Binding-site contacts:
Ligand atom O4 contacts residue VAL296 of chain 4.A at 3.9 Å.
Ligand atom C5 contacts residue TYR72 of chain 4.A at 3.9 Å (hydrophobic).
Ligand atom O8 contacts residue TYR72 of chain 4.A at 4.3 Å.
Ligand atom O1B contacts residue SER89 of chain 4.A at 3.1 Å (h-bond).
Ligand atom O1A contacts residue SER89 of chain 4.A at 3.1 Å (h-bond).
Ligand atom N5 contacts residue TYR72 of chain 4.A at 3.4 Å (h-bond).
Ligand atom C3 contacts residue GLY78 of chain 4.A at 4.0 Å.
Ligand atom C4 contacts residue GLY78 of chain 4.A at 3.4 Å.
Ligand atom C4 contacts residue ASN93 of chain 4.A at 4.2 Å.
Ligand atom C4 contacts residue HIS298 of chain 4.A at 3.2 Å.
Ligand atom C1 contacts residue GLY78 of chain 4.A at 3.7 Å.
Ligand atom C3 contacts residue HIS298 of chain 4.A at 3.6 Å.
Ligand atom C1 contacts residue LYS186 of chain 4.A at 3.9 Å.
Ligand atom O1A contacts residue LYS186 of chain 4.A at 2.8 Å (salt-bridge).
Ligand atom C1 contacts residue SER89 of chain 4.A at 3.5 Å.
Ligand atom C1 contacts residue ARG77 of chain 4.A at 3.6 Å.
Ligand atom C5 contacts residue ASN93 of chain 4.A at 3.6 Å.
Ligand atom C3 contacts residue VAL296 of chain 4.A at 3.7 Å (hydrophobic).
Ligand atom O3 contacts residue GLY78 of chain 4.A at 3.3 Å.
Ligand atom C6 contacts residue ASN93 of chain 4.A at 3.0 Å.
Ligand atom O4 contacts residue HIS298 of chain 4.A at 2.7 Å (h-bond).
Ligand atom C2 contacts residue GLY78 of chain 4.A at 3.9 Å.
Ligand atom C11 contacts residue ASP85 of chain 4.B at 4.0 Å.
Ligand atom O4 contacts residue ILE79 of chain 4.A at 4.0 Å.
Ligand atom O1A contacts residue ARG77 of chain 4.A at 3.2 Å (salt-bridge).
Ligand atom C4 contacts residue TYR72 of chain 4.A at 3.8 Å (hydrophobic).
Ligand atom C6 contacts residue TYR72 of chain 4.A at 4.0 Å (hydrophobic).
Ligand atom O8 contacts residue ARG77 of chain 4.A at 3.2 Å (salt-bridge).
Ligand atom O1B contacts residue ARG77 of chain 4.A at 2.9 Å (salt-bridge).
Ligand atom C3 contacts residue GLY78 of chain 4.A at 3.6 Å.
Ligand atom O1A contacts residue GLY78 of chain 4.A at 3.2 Å (h-bond).
Ligand atom O10 contacts residue THR291 of chain 4.A at 4.3 Å.
Ligand atom O1A contacts residue HIS298 of chain 4.A at 3.9 Å.
Ligand atom O1B contacts residue TYR72 of chain 4.A at 4.1 Å.
Ligand atom C1 contacts residue TYR72 of chain 4.A at 4.1 Å (hydrophobic).
Ligand atom O4 contacts residue GLY78 of chain 4.A at 3.1 Å.
Ligand atom O4 contacts residue THR291 of chain 4.A at 3.5 Å.
Ligand atom O6 contacts residue ASN93 of chain 4.A at 3.0 Å (h-bond).
Ligand atom O1A contacts residue TYR72 of chain 4.A at 3.5 Å.
Ligand atom O4 contacts residue ASN80 of chain 4.A at 4.3 Å.

Sequence of chain 4.A:
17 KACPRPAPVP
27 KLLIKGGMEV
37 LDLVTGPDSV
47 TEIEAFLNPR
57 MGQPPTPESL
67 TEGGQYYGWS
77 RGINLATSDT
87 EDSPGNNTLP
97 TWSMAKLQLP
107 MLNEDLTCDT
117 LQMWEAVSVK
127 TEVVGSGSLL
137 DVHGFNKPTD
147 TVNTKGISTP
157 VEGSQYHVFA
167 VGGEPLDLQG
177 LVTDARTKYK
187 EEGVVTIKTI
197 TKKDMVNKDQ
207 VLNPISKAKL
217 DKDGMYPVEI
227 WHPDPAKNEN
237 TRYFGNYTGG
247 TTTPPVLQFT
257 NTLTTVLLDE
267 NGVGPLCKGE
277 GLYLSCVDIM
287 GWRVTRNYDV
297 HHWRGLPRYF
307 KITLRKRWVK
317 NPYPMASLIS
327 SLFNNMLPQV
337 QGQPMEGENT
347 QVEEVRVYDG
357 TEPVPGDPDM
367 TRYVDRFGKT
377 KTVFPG

Sequence of chain 4.B:
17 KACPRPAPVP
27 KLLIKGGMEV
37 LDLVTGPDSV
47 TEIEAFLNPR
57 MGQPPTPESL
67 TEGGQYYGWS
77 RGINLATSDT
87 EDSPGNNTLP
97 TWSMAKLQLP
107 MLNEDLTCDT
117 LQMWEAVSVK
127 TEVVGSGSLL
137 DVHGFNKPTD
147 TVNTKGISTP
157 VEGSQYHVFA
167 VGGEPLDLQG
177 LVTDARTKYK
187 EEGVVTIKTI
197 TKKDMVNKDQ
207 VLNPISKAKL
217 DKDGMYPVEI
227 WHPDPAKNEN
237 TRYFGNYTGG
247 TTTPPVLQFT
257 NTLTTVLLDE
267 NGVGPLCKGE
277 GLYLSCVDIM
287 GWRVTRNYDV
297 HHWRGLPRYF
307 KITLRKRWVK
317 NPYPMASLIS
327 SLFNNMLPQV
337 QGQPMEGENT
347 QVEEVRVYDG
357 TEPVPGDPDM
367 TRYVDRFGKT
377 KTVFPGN

The protein below binds the small molecule below.
Small molecule (SMILES): CC(=O)N[C@@H]1[C@@H](O[C@@H]2O[C@H](CO)[C@H](O)[C@H](O[C@]3(C(=O)O)C[C@H](O)[C@@H](NC(C)=O)[C@H]([C@H](O)[C@H](O)CO)O3)[C@H]2O)[C@H](O)[C@@H](CO[C@]2(C(=O)O)C[C@H](O)[C@@H](NC(C)=O)[C@H]([C@H](O)[C@H](O)CO)O2)O[C@H]1O